Binding-site contacts:
Ligand atom N5 contacts residue GLU128 of chain 1.B at 3.0 Å (salt-bridge).
Ligand atom O4 contacts residue GLN219 of chain 1.B at 2.8 Å (h-bond).
Ligand atom O1A contacts residue GLY130 of chain 1.B at 2.8 Å (h-bond).
Ligand atom O10 contacts residue LEU187 of chain 1.B at 3.1 Å.
Ligand atom C4 contacts residue GLN219 of chain 1.B at 3.8 Å.
Ligand atom C8 contacts residue TRP146 of chain 1.B at 3.9 Å (hydrophobic).
Ligand atom C11 contacts residue THR148 of chain 1.B at 3.8 Å.
Ligand atom C4 contacts residue GLU128 of chain 1.B at 3.2 Å.
Ligand atom C1 contacts residue GLN219 of chain 1.B at 3.0 Å.
Ligand atom C9 contacts residue GLU183 of chain 1.B at 3.2 Å.
Ligand atom C7 contacts residue TRP146 of chain 1.B at 3.7 Å (hydrophobic).
Ligand atom C1 contacts residue SER129 of chain 1.B at 3.2 Å.
Ligand atom C8 contacts residue TYR91 of chain 1.B at 3.6 Å (hydrophobic).
Ligand atom O9 contacts residue TYR91 of chain 1.B at 3.0 Å (h-bond).
Ligand atom C6 contacts residue GLU183 of chain 1.B at 3.6 Å.
Ligand atom O8 contacts residue GLN219 of chain 1.B at 3.4 Å (h-bond).
Ligand atom C1 contacts residue GLY130 of chain 1.B at 3.8 Å.
Ligand atom O1B contacts residue GLN219 of chain 1.B at 2.9 Å.
Ligand atom O1A contacts residue GLN219 of chain 1.B at 3.0 Å (h-bond).
Ligand atom C11 contacts residue GLY127 of chain 1.B at 3.5 Å.
Ligand atom O3 contacts residue GLN219 of chain 1.B at 3.1 Å (h-bond).
Ligand atom O1A contacts residue SER129 of chain 1.B at 3.1 Å (h-bond).
Ligand atom O1B contacts residue SER129 of chain 1.B at 2.6 Å (h-bond).
Ligand atom C11 contacts residue GLU128 of chain 1.B at 3.8 Å.
Ligand atom O6 contacts residue GLN219 of chain 1.B at 3.8 Å.
Ligand atom O6 contacts residue GLU183 of chain 1.B at 3.7 Å.
Ligand atom O8 contacts residue TYR91 of chain 1.B at 2.7 Å (h-bond).
Ligand atom C8 contacts residue GLU183 of chain 1.B at 3.9 Å.
Ligand atom C10 contacts residue GLU128 of chain 1.B at 4.0 Å.
Ligand atom C5 contacts residue GLU128 of chain 1.B at 3.7 Å.
Ligand atom O4 contacts residue GLU128 of chain 1.B at 3.9 Å.
Ligand atom O9 contacts residue HIS176 of chain 1.B at 3.3 Å (h-bond).
Ligand atom O9 contacts residue GLU183 of chain 1.B at 2.4 Å (salt-bridge).
Ligand atom C9 contacts residue TRP146 of chain 1.B at 3.9 Å (hydrophobic).
Ligand atom O8 contacts residue TRP146 of chain 1.B at 3.4 Å.
Ligand atom C8 contacts residue GLN219 of chain 1.B at 3.9 Å.
Ligand atom O7 contacts residue LEU187 of chain 1.B at 3.7 Å.
Ligand atom C9 contacts residue TYR91 of chain 1.B at 3.3 Å (hydrophobic).
Ligand atom C9 contacts residue HIS176 of chain 1.B at 3.1 Å.
Ligand atom C2 contacts residue GLN219 of chain 1.B at 3.8 Å.

Sequence of chain 1.B:
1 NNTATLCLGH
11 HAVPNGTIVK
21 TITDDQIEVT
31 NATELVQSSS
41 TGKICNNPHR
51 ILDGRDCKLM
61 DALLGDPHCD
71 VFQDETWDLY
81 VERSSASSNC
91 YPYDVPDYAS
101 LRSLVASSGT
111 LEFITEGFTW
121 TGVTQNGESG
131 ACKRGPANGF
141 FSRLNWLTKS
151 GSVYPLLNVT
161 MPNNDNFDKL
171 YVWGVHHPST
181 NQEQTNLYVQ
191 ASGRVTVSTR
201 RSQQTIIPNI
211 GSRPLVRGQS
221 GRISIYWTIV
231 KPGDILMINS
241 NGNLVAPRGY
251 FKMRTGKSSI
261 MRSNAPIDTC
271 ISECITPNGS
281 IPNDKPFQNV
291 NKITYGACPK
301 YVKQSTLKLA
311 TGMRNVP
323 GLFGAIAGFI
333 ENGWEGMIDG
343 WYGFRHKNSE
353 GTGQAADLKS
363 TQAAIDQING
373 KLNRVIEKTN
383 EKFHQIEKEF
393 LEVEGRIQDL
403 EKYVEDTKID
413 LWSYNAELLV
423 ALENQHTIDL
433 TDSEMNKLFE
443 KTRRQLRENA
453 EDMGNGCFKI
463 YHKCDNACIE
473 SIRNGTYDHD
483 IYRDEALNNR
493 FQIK

This protein binds this small molecule.
Small molecule (SMILES): CC(=O)N[C@@H]1[C@@H](O[C@@H]2O[C@H](CO)[C@H](O)[C@H](O[C@]3(C(=O)O)C[C@H](O)[C@@H](NC(C)=O)[C@H]([C@H](O)[C@H](O)CO)O3)[C@H]2O)[C@H](O)[C@@H](CO)O[C@H]1O